Binding-site contacts:
Ligand atom C3 contacts residue ASN448 of chain 1.J at 3.8 Å.
Ligand atom O5 contacts residue ASN448 of chain 1.J at 2.5 Å (h-bond).
Ligand atom N2 contacts residue NAG1 of chain 1.FA at 4.0 Å.
Ligand atom C5 contacts residue ASN448 of chain 1.J at 3.7 Å.
Ligand atom C6 contacts residue SER300 of chain 1.J at 3.3 Å.
Ligand atom C7 contacts residue ASN448 of chain 1.J at 3.5 Å.
Ligand atom C7 contacts residue NAG1 of chain 1.FA at 4.3 Å.
Ligand atom C4 contacts residue ASN448 of chain 1.J at 4.3 Å.
Ligand atom C8 contacts residue NAG1 of chain 1.FA at 3.4 Å.
Ligand atom C2 contacts residue ASN448 of chain 1.J at 2.4 Å.
Ligand atom C8 contacts residue ASN271 of chain 1.J at 4.2 Å.
Ligand atom O5 contacts residue GLU302 of chain 1.J at 4.2 Å.
Ligand atom C5 contacts residue SER300 of chain 1.J at 3.9 Å.
Ligand atom C5 contacts residue GLU302 of chain 1.J at 4.5 Å.
Ligand atom O5 contacts residue SER300 of chain 1.J at 3.3 Å (h-bond).
Ligand atom N2 contacts residue ASN448 of chain 1.J at 2.8 Å (h-bond).
Ligand atom C1 contacts residue ASN448 of chain 1.J at 1.4 Å.
Ligand atom O7 contacts residue ASN448 of chain 1.J at 3.9 Å.

Sequence of chain 1.J:
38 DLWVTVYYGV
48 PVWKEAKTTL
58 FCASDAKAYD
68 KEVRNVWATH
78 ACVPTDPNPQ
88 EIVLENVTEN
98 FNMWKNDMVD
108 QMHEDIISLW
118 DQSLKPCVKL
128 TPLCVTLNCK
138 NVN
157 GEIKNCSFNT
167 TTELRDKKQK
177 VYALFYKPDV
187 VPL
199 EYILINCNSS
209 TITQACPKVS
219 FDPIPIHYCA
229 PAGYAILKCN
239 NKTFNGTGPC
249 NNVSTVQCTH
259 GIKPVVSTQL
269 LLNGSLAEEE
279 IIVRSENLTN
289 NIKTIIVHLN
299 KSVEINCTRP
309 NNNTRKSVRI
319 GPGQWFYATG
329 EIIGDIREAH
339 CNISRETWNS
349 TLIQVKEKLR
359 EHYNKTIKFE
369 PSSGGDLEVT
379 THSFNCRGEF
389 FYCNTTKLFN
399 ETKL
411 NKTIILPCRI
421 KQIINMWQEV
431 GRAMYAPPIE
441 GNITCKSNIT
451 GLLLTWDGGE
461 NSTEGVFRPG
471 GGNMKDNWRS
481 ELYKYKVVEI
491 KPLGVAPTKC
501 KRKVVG

The protein below binds the small molecule below.
Small molecule (SMILES): CC(=O)N[C@@H]1[C@@H](O)[C@H](O)[C@@H](CO)O[C@H]1O